Sequence of chain 1.D:
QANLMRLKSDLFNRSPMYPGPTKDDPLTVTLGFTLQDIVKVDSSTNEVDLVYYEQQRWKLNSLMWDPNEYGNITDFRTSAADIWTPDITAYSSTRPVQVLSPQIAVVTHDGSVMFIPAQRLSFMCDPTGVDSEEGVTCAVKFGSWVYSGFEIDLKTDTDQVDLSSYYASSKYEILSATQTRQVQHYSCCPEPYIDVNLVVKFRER

Sequence of chain 1.E:
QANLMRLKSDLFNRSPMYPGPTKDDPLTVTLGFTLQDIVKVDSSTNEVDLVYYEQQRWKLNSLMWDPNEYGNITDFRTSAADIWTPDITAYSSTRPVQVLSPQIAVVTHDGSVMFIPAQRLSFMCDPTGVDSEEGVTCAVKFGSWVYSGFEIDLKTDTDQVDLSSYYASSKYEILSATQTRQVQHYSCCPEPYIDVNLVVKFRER

This protein binds this small molecule.
Small molecule (SMILES): NC[C@@H](OCc1ccc(Cl)cc1)c1ccccc1

Binding-site contacts:
Ligand atom CL contacts residue CYS207 of chain 1.D at 4.0 Å.
Ligand atom C5 contacts residue TRP164 of chain 1.D at 4.4 Å (hydrophobic).
Ligand atom C1 contacts residue TYR72 of chain 1.E at 3.5 Å (hydrophobic).
Ligand atom N2 contacts residue TYR72 of chain 1.E at 3.7 Å.
Ligand atom C12 contacts residue TYR212 of chain 1.D at 4.2 Å (hydrophobic).
Ligand atom C12 contacts residue TYR205 of chain 1.D at 4.1 Å (hydrophobic).
Ligand atom C8 contacts residue TRP164 of chain 1.D at 4.1 Å (hydrophobic).
Ligand atom C10 contacts residue TYR212 of chain 1.D at 4.0 Å (hydrophobic).
Ligand atom C15 contacts residue TRP164 of chain 1.D at 4.4 Å (hydrophobic).
Ligand atom C7 contacts residue ILE135 of chain 1.E at 4.0 Å (hydrophobic).
Ligand atom C1 contacts residue TRP164 of chain 1.D at 3.8 Å (hydrophobic).
Ligand atom C7 contacts residue TRP164 of chain 1.D at 4.1 Å (hydrophobic).
Ligand atom C9 contacts residue TYR110 of chain 1.D at 4.2 Å (hydrophobic).
Ligand atom C4 contacts residue TYR72 of chain 1.E at 4.0 Å (hydrophobic).
Ligand atom O1 contacts residue TYR110 of chain 1.D at 4.1 Å.
Ligand atom N2 contacts residue TYR110 of chain 1.D at 4.2 Å.
Ligand atom C8 contacts residue TYR110 of chain 1.D at 3.8 Å (hydrophobic).
Ligand atom C14 contacts residue TYR212 of chain 1.D at 3.9 Å (hydrophobic).
Ligand atom C5 contacts residue TYR72 of chain 1.E at 4.5 Å (hydrophobic).
Ligand atom C13 contacts residue TYR212 of chain 1.D at 4.0 Å (hydrophobic).
Ligand atom C6 contacts residue TRP164 of chain 1.D at 3.6 Å (hydrophobic).
Ligand atom C9 contacts residue TYR212 of chain 1.D at 4.3 Å (hydrophobic).
Ligand atom CL contacts residue TYR212 of chain 1.D at 4.2 Å.
Ligand atom C11 contacts residue TYR205 of chain 1.D at 3.9 Å (hydrophobic).
Ligand atom C3 contacts residue TYR72 of chain 1.E at 4.2 Å (hydrophobic).
Ligand atom CL contacts residue CYS208 of chain 1.D at 3.8 Å.
Ligand atom C1 contacts residue TYR110 of chain 1.D at 3.4 Å (hydrophobic).
Ligand atom C2 contacts residue ILE135 of chain 1.E at 3.7 Å (hydrophobic).
Ligand atom C15 contacts residue TYR212 of chain 1.D at 3.9 Å (hydrophobic).
Ligand atom C11 contacts residue TYR212 of chain 1.D at 4.2 Å (hydrophobic).